Binding-site contacts:
Ligand atom OG1 contacts residue ASP18 of chain 1.B at 2.8 Å (salt-bridge).
Ligand atom CA contacts residue ARG20 of chain 1.B at 3.5 Å.
Ligand atom CG2 contacts residue LEU42 of chain 1.B at 3.8 Å (hydrophobic).
Ligand atom CE2 contacts residue LEU37 of chain 1.B at 3.4 Å (hydrophobic).
Ligand atom CA contacts residue ASP18 of chain 1.B at 3.4 Å.
Ligand atom CA contacts residue ASP18 of chain 1.B at 3.6 Å.
Ligand atom NE contacts residue GLU36 of chain 1.B at 2.8 Å (salt-bridge).
Ligand atom NH2 contacts residue ASP28 of chain 1.B at 3.0 Å (salt-bridge).
Ligand atom CZ contacts residue ASP28 of chain 1.B at 3.8 Å.
Ligand atom CD1 contacts residue LEU42 of chain 1.B at 3.8 Å (hydrophobic).
Ligand atom CB contacts residue ASN17 of chain 1.B at 3.8 Å.
Ligand atom N contacts residue ARG20 of chain 1.B at 3.0 Å (salt-bridge).
Ligand atom NH2 contacts residue GLU36 of chain 1.B at 2.8 Å (salt-bridge).
Ligand atom NH1 contacts residue ASP28 of chain 1.B at 3.0 Å (salt-bridge).
Ligand atom C contacts residue ARG20 of chain 1.B at 3.8 Å.
Ligand atom O contacts residue ARG20 of chain 1.B at 3.0 Å (salt-bridge).
Ligand atom CZ contacts residue GLU36 of chain 1.B at 3.7 Å.
Ligand atom O contacts residue ILE19 of chain 1.B at 3.5 Å.
Ligand atom CD2 contacts residue LEU37 of chain 1.B at 3.8 Å (hydrophobic).
Ligand atom CZ contacts residue VAL33 of chain 1.B at 3.9 Å (hydrophobic).
Ligand atom CG contacts residue LEU42 of chain 1.B at 3.8 Å (hydrophobic).
Ligand atom O contacts residue ASP18 of chain 1.B at 3.7 Å.
Ligand atom O contacts residue ARG20 of chain 1.B at 3.6 Å.
Ligand atom CZ contacts residue LEU37 of chain 1.B at 3.6 Å (hydrophobic).
Ligand atom CE1 contacts residue LEU37 of chain 1.B at 3.8 Å (hydrophobic).
Ligand atom CG1 contacts residue ASN17 of chain 1.B at 3.7 Å.
Ligand atom CB contacts residue ILE19 of chain 1.B at 3.8 Å (hydrophobic).
Ligand atom CZ contacts residue GLU36 of chain 1.B at 3.6 Å.
Ligand atom CG contacts residue GLU36 of chain 1.B at 3.6 Å.
Ligand atom NH2 contacts residue VAL33 of chain 1.B at 3.8 Å.
Ligand atom CE2 contacts residue PHE21 of chain 1.B at 3.7 Å (hydrophobic).
Ligand atom O contacts residue PHE21 of chain 1.B at 3.6 Å.
Ligand atom CB contacts residue LEU42 of chain 1.B at 3.8 Å (hydrophobic).
Ligand atom CE1 contacts residue GLU36 of chain 1.B at 3.8 Å.
Ligand atom CD2 contacts residue ILE19 of chain 1.B at 3.8 Å (hydrophobic).
Ligand atom CD contacts residue GLU36 of chain 1.B at 3.7 Å.
Ligand atom NH1 contacts residue GLU22 of chain 1.B at 2.9 Å (salt-bridge).
Ligand atom CD2 contacts residue PHE21 of chain 1.B at 3.6 Å (hydrophobic).
Ligand atom OG1 contacts residue ASN17 of chain 1.B at 3.1 Å.
Ligand atom O contacts residue ASP18 of chain 1.B at 3.4 Å (salt-bridge).

Sequence of chain 1.B:
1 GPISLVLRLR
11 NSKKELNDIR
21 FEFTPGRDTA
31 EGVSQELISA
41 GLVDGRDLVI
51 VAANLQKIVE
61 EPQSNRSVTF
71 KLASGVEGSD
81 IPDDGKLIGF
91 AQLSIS

A protein and the small-molecule ligand that binds it are described below.
Small molecule (SMILES): CC(C)[C@H](NC(=O)[C@H](CCC(N)=O)NC(=O)[C@H](Cc1ccccc1)NC(=O)[C@H](CCCN=C(N)N)NC(=O)CN)C(=O)N[C@H](C=O)[C@@H](C)O